Binding-site contacts:
Ligand atom C1 contacts residue ASN345 of chain 1.A at 1.4 Å.
Ligand atom C3 contacts residue ASN345 of chain 1.A at 3.8 Å.
Ligand atom O5 contacts residue ASN345 of chain 1.A at 2.2 Å (h-bond).
Ligand atom C6 contacts residue GLN9 of chain 1.A at 3.5 Å.
Ligand atom C7 contacts residue ASN345 of chain 1.A at 3.2 Å.
Ligand atom C1 contacts residue THR367 of chain 1.A at 4.1 Å.
Ligand atom N2 contacts residue ASN345 of chain 1.A at 3.1 Å (h-bond).
Ligand atom C2 contacts residue ASN345 of chain 1.A at 2.6 Å.
Ligand atom C5 contacts residue ASN345 of chain 1.A at 3.5 Å.
Ligand atom C7 contacts residue PRO344 of chain 1.A at 4.4 Å (hydrophobic).
Ligand atom C4 contacts residue ASN345 of chain 1.A at 4.2 Å.
Ligand atom C1 contacts residue TYR10 of chain 1.A at 4.5 Å (hydrophobic).
Ligand atom C8 contacts residue PRO344 of chain 1.A at 3.8 Å (hydrophobic).
Ligand atom O5 contacts residue TYR10 of chain 1.A at 4.4 Å.
Ligand atom O7 contacts residue ASN345 of chain 1.A at 3.2 Å (h-bond).
Ligand atom O6 contacts residue GLN9 of chain 1.A at 3.3 Å (h-bond).
Ligand atom C8 contacts residue ASN345 of chain 1.A at 3.8 Å.
Ligand atom O6 contacts residue LYS365 of chain 1.A at 4.3 Å.

This small molecule binds to this protein.
Small molecule (SMILES): CC(=O)N[C@@H]1[C@@H](O)[C@H](O)[C@@H](CO)O[C@H]1O

Sequence of chain 1.A:
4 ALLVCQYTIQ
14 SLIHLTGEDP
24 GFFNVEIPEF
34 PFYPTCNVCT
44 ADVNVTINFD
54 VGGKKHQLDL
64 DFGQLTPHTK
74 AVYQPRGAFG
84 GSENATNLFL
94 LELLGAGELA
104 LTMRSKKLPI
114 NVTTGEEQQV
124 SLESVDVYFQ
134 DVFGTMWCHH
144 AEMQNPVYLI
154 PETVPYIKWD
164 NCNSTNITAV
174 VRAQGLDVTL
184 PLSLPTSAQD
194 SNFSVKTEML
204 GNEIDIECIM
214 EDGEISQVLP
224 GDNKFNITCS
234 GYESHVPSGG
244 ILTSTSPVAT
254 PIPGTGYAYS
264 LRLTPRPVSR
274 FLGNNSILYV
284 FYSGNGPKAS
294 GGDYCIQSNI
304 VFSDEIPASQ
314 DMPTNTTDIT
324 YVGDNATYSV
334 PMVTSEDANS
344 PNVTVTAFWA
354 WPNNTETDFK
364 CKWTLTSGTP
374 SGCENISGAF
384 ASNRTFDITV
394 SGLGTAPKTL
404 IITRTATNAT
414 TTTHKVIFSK